This protein binds this small molecule.
Small molecule (SMILES): CC(=O)N[C@@H]1[C@@H](O)[C@H](O)[C@@H](CO)O[C@H]1O

Binding-site contacts:
Ligand atom C4 contacts residue ASN181 of chain 1.A at 4.2 Å.
Ligand atom C3 contacts residue ASN181 of chain 1.A at 3.8 Å.
Ligand atom C2 contacts residue ASN181 of chain 1.A at 2.5 Å.
Ligand atom C7 contacts residue ASN181 of chain 1.A at 3.7 Å.
Ligand atom C5 contacts residue THR183 of chain 1.A at 3.8 Å.
Ligand atom O6 contacts residue GLN270 of chain 1.A at 3.3 Å.
Ligand atom C1 contacts residue THR183 of chain 1.A at 3.5 Å.
Ligand atom O5 contacts residue THR183 of chain 1.A at 3.8 Å.
Ligand atom O5 contacts residue ASN181 of chain 1.A at 2.4 Å (h-bond).
Ligand atom C5 contacts residue ASN181 of chain 1.A at 3.6 Å.
Ligand atom C6 contacts residue GLN270 of chain 1.A at 4.2 Å.
Ligand atom O7 contacts residue ASN181 of chain 1.A at 4.1 Å.
Ligand atom C6 contacts residue GLU271 of chain 1.A at 3.3 Å.
Ligand atom O6 contacts residue GLU271 of chain 1.A at 2.9 Å (salt-bridge).
Ligand atom C1 contacts residue ASN181 of chain 1.A at 1.4 Å.
Ligand atom O5 contacts residue GLN270 of chain 1.A at 3.7 Å.
Ligand atom N2 contacts residue ASN181 of chain 1.A at 2.9 Å (h-bond).
Ligand atom C1 contacts residue GLN270 of chain 1.A at 4.1 Å.

Sequence of chain 1.A:
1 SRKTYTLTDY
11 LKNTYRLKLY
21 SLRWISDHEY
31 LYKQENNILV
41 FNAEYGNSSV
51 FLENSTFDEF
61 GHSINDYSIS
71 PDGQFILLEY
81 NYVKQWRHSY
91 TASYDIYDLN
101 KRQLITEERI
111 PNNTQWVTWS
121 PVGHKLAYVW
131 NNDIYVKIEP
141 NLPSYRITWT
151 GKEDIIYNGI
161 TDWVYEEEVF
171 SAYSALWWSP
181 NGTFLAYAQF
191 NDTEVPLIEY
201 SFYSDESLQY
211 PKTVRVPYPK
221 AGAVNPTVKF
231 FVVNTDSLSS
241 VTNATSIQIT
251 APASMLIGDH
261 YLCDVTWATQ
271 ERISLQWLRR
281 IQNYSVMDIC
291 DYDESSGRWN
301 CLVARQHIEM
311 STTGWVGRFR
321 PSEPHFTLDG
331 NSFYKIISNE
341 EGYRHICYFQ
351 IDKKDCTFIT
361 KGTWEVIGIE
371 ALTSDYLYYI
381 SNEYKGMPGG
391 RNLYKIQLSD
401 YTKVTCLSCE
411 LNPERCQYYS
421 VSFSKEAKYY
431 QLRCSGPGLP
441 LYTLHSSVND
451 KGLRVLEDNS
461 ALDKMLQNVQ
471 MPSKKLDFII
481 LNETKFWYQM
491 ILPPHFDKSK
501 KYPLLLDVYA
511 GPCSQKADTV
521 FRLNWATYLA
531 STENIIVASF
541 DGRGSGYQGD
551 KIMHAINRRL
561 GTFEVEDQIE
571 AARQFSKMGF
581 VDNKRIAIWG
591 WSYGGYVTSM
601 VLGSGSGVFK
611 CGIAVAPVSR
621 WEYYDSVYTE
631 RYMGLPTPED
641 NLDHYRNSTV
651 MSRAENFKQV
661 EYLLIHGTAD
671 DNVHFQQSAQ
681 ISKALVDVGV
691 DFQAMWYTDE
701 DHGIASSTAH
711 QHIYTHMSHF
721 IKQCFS